Binding-site contacts:
Ligand atom C7 contacts residue PRO261 of chain 3.B at 4.3 Å (hydrophobic).
Ligand atom C8 contacts residue ASN416 of chain 3.B at 4.4 Å.
Ligand atom C5 contacts residue ASN416 of chain 3.B at 3.6 Å.
Ligand atom N2 contacts residue ASN416 of chain 3.B at 2.9 Å (h-bond).
Ligand atom O7 contacts residue GLN263 of chain 3.B at 3.4 Å (h-bond).
Ligand atom O5 contacts residue ASN416 of chain 3.B at 2.4 Å (h-bond).
Ligand atom C1 contacts residue ASN416 of chain 3.B at 1.4 Å.
Ligand atom N2 contacts residue PRO261 of chain 3.B at 3.6 Å.
Ligand atom C4 contacts residue ASN416 of chain 3.B at 4.2 Å.
Ligand atom C8 contacts residue PRO261 of chain 3.B at 3.9 Å (hydrophobic).
Ligand atom C8 contacts residue GLN263 of chain 3.B at 3.7 Å.
Ligand atom O7 contacts residue ASN416 of chain 3.B at 3.1 Å (h-bond).
Ligand atom C7 contacts residue GLN263 of chain 3.B at 3.8 Å.
Ligand atom C3 contacts residue PRO261 of chain 3.B at 4.3 Å (hydrophobic).
Ligand atom C2 contacts residue ASN416 of chain 3.B at 2.4 Å.
Ligand atom C7 contacts residue ASN416 of chain 3.B at 3.2 Å.
Ligand atom C3 contacts residue ASN416 of chain 3.B at 3.7 Å.

Sequence of chain 3.B:
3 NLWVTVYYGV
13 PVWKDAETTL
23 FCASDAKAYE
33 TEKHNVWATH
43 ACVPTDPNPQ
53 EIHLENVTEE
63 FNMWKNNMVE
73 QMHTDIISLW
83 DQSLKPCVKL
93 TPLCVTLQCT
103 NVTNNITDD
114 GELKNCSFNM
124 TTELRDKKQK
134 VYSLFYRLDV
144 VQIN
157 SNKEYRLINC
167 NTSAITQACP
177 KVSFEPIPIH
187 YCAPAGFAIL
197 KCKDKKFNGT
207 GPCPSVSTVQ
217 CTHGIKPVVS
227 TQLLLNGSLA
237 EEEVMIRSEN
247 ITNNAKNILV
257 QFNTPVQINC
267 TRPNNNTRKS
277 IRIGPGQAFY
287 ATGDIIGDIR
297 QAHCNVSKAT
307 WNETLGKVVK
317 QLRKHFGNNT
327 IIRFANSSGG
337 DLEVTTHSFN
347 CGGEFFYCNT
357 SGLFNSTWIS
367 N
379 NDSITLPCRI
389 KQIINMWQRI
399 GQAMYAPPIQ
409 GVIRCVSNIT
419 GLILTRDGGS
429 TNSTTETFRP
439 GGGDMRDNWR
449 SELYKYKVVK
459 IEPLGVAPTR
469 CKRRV

This protein binds this small molecule.
Small molecule (SMILES): CC(=O)N[C@H]1[C@H](O[C@H]2[C@H](O)[C@@H](NC(C)=O)CO[C@@H]2CO)O[C@H](CO)[C@@H](O[C@@H]2O[C@H](CO[C@H]3O[C@H](CO)[C@@H](O)[C@H](O[C@H]4O[C@H](CO)[C@@H](O)[C@H](O)[C@@H]4O)[C@@H]3O)[C@@H](O)[C@H](O)[C@@H]2O)[C@@H]1O